A protein and the small-molecule ligand that binds it are described below.
Small molecule (SMILES): CC(=O)N[C@H]1[C@H](O[C@H]2[C@H](O)[C@@H](NC(C)=O)CO[C@@H]2CO)O[C@H](CO)[C@@H](O[C@@H]2O[C@H](CO)[C@@H](O)[C@H](O)[C@@H]2O)[C@@H]1O

Binding-site contacts:
Ligand atom C2 contacts residue ASN714 of chain 1.D at 2.4 Å.
Ligand atom O5 contacts residue ASN714 of chain 1.D at 2.3 Å (h-bond).
Ligand atom O7 contacts residue LEU919 of chain 1.D at 3.3 Å.
Ligand atom C3 contacts residue ASN714 of chain 1.D at 3.8 Å.
Ligand atom C7 contacts residue LEU919 of chain 1.D at 3.7 Å (hydrophobic).
Ligand atom C8 contacts residue LEU919 of chain 1.D at 4.2 Å (hydrophobic).
Ligand atom C4 contacts residue ASN714 of chain 1.D at 4.2 Å.
Ligand atom C8 contacts residue GLN923 of chain 1.D at 4.3 Å.
Ligand atom C7 contacts residue ASN714 of chain 1.D at 3.8 Å.
Ligand atom N2 contacts residue LEU919 of chain 1.D at 4.3 Å.
Ligand atom C5 contacts residue LEU919 of chain 1.D at 4.4 Å (hydrophobic).
Ligand atom O4 contacts residue LEU919 of chain 1.D at 3.9 Å.
Ligand atom C5 contacts residue ASN714 of chain 1.D at 3.6 Å.
Ligand atom O7 contacts residue ASN714 of chain 1.D at 4.2 Å.
Ligand atom C1 contacts residue ASN714 of chain 1.D at 1.4 Å.
Ligand atom C3 contacts residue LEU919 of chain 1.D at 4.5 Å (hydrophobic).
Ligand atom N2 contacts residue ASN714 of chain 1.D at 2.9 Å (h-bond).

Sequence of chain 1.D:
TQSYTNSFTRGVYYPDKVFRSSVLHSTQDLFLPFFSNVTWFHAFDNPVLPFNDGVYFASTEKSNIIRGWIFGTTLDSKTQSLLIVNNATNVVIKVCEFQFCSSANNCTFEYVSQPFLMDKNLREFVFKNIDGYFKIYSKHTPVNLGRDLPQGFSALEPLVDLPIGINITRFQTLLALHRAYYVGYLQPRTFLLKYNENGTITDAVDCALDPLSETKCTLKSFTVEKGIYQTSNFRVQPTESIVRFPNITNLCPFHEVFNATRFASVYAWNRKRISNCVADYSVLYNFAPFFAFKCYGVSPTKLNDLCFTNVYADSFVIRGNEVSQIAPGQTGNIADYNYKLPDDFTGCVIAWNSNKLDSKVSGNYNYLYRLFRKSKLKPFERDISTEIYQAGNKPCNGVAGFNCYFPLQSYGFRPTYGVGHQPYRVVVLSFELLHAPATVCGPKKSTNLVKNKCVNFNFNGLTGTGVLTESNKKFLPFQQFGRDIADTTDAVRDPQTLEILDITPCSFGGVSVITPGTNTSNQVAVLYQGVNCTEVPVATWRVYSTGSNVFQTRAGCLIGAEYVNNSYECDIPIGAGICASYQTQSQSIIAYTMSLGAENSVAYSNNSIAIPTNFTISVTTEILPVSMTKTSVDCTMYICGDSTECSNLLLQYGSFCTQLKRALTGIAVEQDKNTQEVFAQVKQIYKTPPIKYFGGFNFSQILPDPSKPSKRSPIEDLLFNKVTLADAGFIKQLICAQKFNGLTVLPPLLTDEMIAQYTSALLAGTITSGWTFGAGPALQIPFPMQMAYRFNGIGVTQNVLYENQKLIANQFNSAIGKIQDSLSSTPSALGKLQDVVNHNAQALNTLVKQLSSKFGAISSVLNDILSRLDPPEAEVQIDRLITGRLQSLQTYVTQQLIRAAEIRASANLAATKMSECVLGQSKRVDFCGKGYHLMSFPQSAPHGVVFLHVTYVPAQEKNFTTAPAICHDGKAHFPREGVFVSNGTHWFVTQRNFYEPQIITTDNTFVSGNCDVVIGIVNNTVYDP